Sequence of chain 1.L:
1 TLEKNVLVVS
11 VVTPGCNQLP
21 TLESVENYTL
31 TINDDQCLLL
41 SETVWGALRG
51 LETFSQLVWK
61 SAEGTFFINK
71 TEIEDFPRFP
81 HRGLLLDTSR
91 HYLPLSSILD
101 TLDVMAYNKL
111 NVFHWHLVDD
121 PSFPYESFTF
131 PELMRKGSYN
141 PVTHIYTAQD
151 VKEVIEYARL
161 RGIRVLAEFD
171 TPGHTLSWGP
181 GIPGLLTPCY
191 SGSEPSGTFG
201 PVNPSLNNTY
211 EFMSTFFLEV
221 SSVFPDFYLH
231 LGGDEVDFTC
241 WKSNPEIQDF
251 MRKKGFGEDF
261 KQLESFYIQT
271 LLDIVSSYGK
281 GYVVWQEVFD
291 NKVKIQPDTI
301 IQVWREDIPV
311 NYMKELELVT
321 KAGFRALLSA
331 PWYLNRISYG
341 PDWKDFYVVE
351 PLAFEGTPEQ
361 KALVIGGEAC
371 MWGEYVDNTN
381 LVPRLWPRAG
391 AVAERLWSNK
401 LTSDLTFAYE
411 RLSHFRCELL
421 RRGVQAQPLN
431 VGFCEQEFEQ

Binding-site contacts:
Ligand atom O3 contacts residue TRP174 of chain 1.O at 3.3 Å.
Ligand atom C4 contacts residue GLU176 of chain 1.O at 3.3 Å.
Ligand atom C5 contacts residue GLU176 of chain 1.O at 4.0 Å.
Ligand atom C8 contacts residue TRP90 of chain 1.O at 4.0 Å (hydrophobic).
Ligand atom C6 contacts residue ASP137 of chain 1.O at 3.2 Å.
Ligand atom O4 contacts residue GLU176 of chain 1.O at 3.0 Å (salt-bridge).
Ligand atom S1 contacts residue TRP174 of chain 1.O at 4.0 Å.
Ligand atom O6 contacts residue TYR135 of chain 1.O at 3.7 Å.
Ligand atom C2 contacts residue GLU40 of chain 1.O at 2.6 Å.
Ligand atom C8 contacts residue TRP174 of chain 1.O at 4.0 Å (hydrophobic).
Ligand atom C7 contacts residue TRP174 of chain 1.O at 3.8 Å (hydrophobic).
Ligand atom C6 contacts residue TRP174 of chain 1.O at 3.9 Å (hydrophobic).
Ligand atom S1 contacts residue TRP109 of chain 1.O at 3.3 Å.
Ligand atom N2 contacts residue ASP39 of chain 1.O at 3.4 Å (salt-bridge).
Ligand atom O6 contacts residue LEU138 of chain 1.O at 4.0 Å.
Ligand atom C7 contacts residue TRP109 of chain 1.O at 3.7 Å (hydrophobic).
Ligand atom C8 contacts residue TYR135 of chain 1.O at 3.4 Å (hydrophobic).
Ligand atom C7 contacts residue TYR135 of chain 1.O at 3.6 Å (hydrophobic).
Ligand atom C8 contacts residue ASP39 of chain 1.O at 3.9 Å.
Ligand atom C3 contacts residue TRP174 of chain 1.O at 3.4 Å (hydrophobic).
Ligand atom C3 contacts residue GLU40 of chain 1.O at 3.7 Å.
Ligand atom C7 contacts residue GLU40 of chain 1.O at 3.9 Å.
Ligand atom C5 contacts residue TRP174 of chain 1.O at 3.6 Å (hydrophobic).
Ligand atom C1 contacts residue GLU40 of chain 1.O at 3.5 Å.
Ligand atom S1 contacts residue TYR135 of chain 1.O at 2.8 Å (h-bond).
Ligand atom C3 contacts residue ARG90 of chain 1.N at 3.5 Å.
Ligand atom O4 contacts residue ARG90 of chain 1.N at 2.7 Å (salt-bridge).
Ligand atom N2 contacts residue GLU40 of chain 1.O at 2.8 Å (salt-bridge).
Ligand atom C8 contacts residue TRP109 of chain 1.O at 3.2 Å (hydrophobic).
Ligand atom C7 contacts residue ASP39 of chain 1.O at 4.0 Å.
Ligand atom C1 contacts residue TRP109 of chain 1.O at 4.0 Å (hydrophobic).
Ligand atom C4 contacts residue TRP174 of chain 1.O at 3.5 Å (hydrophobic).
Ligand atom O6 contacts residue ASP137 of chain 1.O at 3.0 Å (salt-bridge).
Ligand atom O3 contacts residue GLU40 of chain 1.O at 3.7 Å.
Ligand atom O3 contacts residue HIS173 of chain 1.N at 3.5 Å.
Ligand atom C6 contacts residue GLU176 of chain 1.O at 3.6 Å.
Ligand atom C4 contacts residue ARG90 of chain 1.N at 3.2 Å.
Ligand atom O3 contacts residue ARG90 of chain 1.N at 2.7 Å (salt-bridge).
Ligand atom N2 contacts residue TRP174 of chain 1.O at 4.0 Å.
Ligand atom O4 contacts residue TRP174 of chain 1.O at 2.7 Å.

Sequence of chain 1.N:
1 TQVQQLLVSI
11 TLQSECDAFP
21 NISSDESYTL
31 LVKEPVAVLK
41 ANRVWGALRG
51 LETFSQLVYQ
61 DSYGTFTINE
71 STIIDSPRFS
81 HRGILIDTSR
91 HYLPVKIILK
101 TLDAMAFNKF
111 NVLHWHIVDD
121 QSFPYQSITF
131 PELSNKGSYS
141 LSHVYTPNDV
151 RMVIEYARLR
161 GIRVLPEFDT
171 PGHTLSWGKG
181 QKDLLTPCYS

Sequence of chain 1.O:
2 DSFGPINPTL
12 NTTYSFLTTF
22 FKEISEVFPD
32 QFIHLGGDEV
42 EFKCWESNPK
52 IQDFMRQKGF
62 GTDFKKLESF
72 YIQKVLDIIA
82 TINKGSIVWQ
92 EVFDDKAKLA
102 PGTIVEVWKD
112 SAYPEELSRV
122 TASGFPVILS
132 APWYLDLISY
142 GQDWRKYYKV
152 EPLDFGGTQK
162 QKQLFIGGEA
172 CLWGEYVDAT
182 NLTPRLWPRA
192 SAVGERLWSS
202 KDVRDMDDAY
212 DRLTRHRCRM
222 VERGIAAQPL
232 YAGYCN

A protein and the small-molecule ligand that binds it are described below.
Small molecule (SMILES): CC1=N[C@@H]2[C@@H](O)[C@H](O)[C@@H](CO)O[C@@H]2S1